Sequence of chain 1.B:
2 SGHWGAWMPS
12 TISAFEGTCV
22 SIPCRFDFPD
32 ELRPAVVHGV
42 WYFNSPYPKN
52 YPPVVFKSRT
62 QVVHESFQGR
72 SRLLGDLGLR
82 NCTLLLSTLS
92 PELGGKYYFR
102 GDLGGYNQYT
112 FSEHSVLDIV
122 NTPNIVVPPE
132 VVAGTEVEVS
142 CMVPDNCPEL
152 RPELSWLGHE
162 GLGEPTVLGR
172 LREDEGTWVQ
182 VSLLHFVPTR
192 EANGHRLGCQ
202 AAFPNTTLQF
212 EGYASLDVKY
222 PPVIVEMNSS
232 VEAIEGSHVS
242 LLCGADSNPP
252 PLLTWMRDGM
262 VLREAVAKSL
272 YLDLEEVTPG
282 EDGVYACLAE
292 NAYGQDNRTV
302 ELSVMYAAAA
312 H

A protein and the small-molecule ligand that binds it are described below.
Small molecule (SMILES): CC(=O)N[C@@H]1[C@@H](O)[C@H](O)[C@@H](CO)O[C@H]1O

Binding-site contacts:
Ligand atom C7 contacts residue ASN298 of chain 1.B at 4.0 Å.
Ligand atom C5 contacts residue ASN298 of chain 1.B at 3.6 Å.
Ligand atom O5 contacts residue ASN298 of chain 1.B at 2.4 Å (h-bond).
Ligand atom C4 contacts residue ASN298 of chain 1.B at 4.2 Å.
Ligand atom C3 contacts residue ASN298 of chain 1.B at 3.8 Å.
Ligand atom O5 contacts residue ASP297 of chain 1.B at 4.0 Å.
Ligand atom C2 contacts residue ASN298 of chain 1.B at 2.5 Å.
Ligand atom O6 contacts residue ASP297 of chain 1.B at 3.9 Å.
Ligand atom C1 contacts residue ASN298 of chain 1.B at 1.4 Å.
Ligand atom N2 contacts residue ASN298 of chain 1.B at 2.9 Å (h-bond).